Sequence of chain 1.B:
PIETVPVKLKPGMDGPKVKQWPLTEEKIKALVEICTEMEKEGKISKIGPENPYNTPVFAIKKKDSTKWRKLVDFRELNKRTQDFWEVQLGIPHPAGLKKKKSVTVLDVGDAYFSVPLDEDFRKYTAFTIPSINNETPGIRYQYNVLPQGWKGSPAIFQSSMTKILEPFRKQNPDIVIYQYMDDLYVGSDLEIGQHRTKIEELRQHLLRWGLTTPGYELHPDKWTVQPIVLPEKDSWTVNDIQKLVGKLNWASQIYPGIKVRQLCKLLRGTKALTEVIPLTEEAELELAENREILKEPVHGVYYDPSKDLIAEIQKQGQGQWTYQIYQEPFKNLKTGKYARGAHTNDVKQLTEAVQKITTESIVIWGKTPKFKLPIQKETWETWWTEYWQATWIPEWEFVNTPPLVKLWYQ

This small molecule binds to this protein.
Small molecule (SMILES): CC(=O)c1ccc(C)cc1N[C@H](C(N)=O)c1c(Cl)cccc1Cl

Binding-site contacts:
Ligand atom N' contacts residue TYR181 of chain 1.A at 4.0 Å.
Ligand atom C' contacts residue TYR181 of chain 1.A at 3.6 Å (hydrophobic).
Ligand atom C2 contacts residue LYS103 of chain 1.A at 4.0 Å.
Ligand atom CL6 contacts residue TYR188 of chain 1.A at 3.9 Å.
Ligand atom C1' contacts residue LEU100 of chain 1.A at 4.0 Å (hydrophobic).
Ligand atom C' contacts residue LEU100 of chain 1.A at 3.4 Å (hydrophobic).
Ligand atom C4 contacts residue TYR318 of chain 1.A at 3.6 Å (hydrophobic).
Ligand atom CM5 contacts residue TYR188 of chain 1.A at 3.7 Å (hydrophobic).
Ligand atom CM' contacts residue LEU100 of chain 1.A at 3.5 Å (hydrophobic).
Ligand atom C2' contacts residue LEU100 of chain 1.A at 3.9 Å (hydrophobic).
Ligand atom N contacts residue GLY190 of chain 1.A at 4.0 Å.
Ligand atom C3 contacts residue LEU100 of chain 1.A at 4.0 Å (hydrophobic).
Ligand atom O' contacts residue LEU100 of chain 1.A at 3.6 Å.
Ligand atom CM' contacts residue TYR181 of chain 1.A at 3.7 Å (hydrophobic).
Ligand atom C6' contacts residue TYR188 of chain 1.A at 3.9 Å (hydrophobic).
Ligand atom C5 contacts residue TYR318 of chain 1.A at 3.7 Å (hydrophobic).
Ligand atom C3 contacts residue LYS103 of chain 1.A at 4.0 Å.
Ligand atom O' contacts residue TYR181 of chain 1.A at 3.9 Å.
Ligand atom C3' contacts residue TYR181 of chain 1.A at 3.3 Å (hydrophobic).
Ligand atom CA contacts residue TYR188 of chain 1.A at 3.8 Å (hydrophobic).
Ligand atom O contacts residue VAL189 of chain 1.A at 3.9 Å.
Ligand atom CM' contacts residue GLU138 of chain 1.B at 3.6 Å.
Ligand atom C3 contacts residue LYS101 of chain 1.A at 3.3 Å.
Ligand atom C4' contacts residue TYR181 of chain 1.A at 3.4 Å (hydrophobic).
Ligand atom N contacts residue VAL179 of chain 1.A at 3.2 Å (h-bond).
Ligand atom O contacts residue LYS103 of chain 1.A at 3.9 Å.
Ligand atom C5' contacts residue TYR181 of chain 1.A at 3.8 Å (hydrophobic).
Ligand atom C1' contacts residue TYR181 of chain 1.A at 3.9 Å (hydrophobic).
Ligand atom CL6 contacts residue VAL106 of chain 1.A at 3.8 Å.
Ligand atom C2' contacts residue TYR181 of chain 1.A at 3.4 Å (hydrophobic).
Ligand atom N contacts residue TYR188 of chain 1.A at 3.0 Å (h-bond).
Ligand atom C contacts residue TYR188 of chain 1.A at 3.7 Å (hydrophobic).
Ligand atom CM5 contacts residue TRP229 of chain 1.A at 3.7 Å (hydrophobic).
Ligand atom O contacts residue VAL106 of chain 1.A at 3.6 Å.
Ligand atom O contacts residue GLY190 of chain 1.A at 3.3 Å (h-bond).
Ligand atom C2 contacts residue LEU100 of chain 1.A at 3.9 Å (hydrophobic).
Ligand atom N contacts residue TYR181 of chain 1.A at 3.9 Å.
Ligand atom C5 contacts residue HIS235 of chain 1.A at 3.9 Å.
Ligand atom CM5 contacts residue LEU234 of chain 1.A at 3.4 Å (hydrophobic).
Ligand atom C4 contacts residue PRO236 of chain 1.A at 3.9 Å (hydrophobic).

Sequence of chain 1.A:
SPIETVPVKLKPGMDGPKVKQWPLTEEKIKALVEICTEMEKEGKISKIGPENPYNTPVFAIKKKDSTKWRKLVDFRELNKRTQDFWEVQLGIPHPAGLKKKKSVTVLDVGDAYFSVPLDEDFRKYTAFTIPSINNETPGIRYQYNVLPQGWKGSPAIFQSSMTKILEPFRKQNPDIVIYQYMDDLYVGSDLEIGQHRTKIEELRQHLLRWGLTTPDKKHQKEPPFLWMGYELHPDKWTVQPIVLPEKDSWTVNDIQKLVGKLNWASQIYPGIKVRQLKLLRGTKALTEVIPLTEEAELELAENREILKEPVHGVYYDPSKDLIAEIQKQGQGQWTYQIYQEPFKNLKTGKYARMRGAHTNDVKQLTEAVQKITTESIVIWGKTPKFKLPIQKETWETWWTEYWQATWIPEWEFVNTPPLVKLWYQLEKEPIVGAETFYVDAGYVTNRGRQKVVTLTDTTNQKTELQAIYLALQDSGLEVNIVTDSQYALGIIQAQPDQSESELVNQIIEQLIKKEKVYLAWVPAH